Binding-site contacts:
Ligand atom O5' contacts residue PRO780 of chain 1.E at 3.6 Å.
Ligand atom O4' contacts residue ASP779 of chain 1.E at 3.1 Å (salt-bridge).
Ligand atom C8 contacts residue LYS777 of chain 1.E at 3.8 Å.
Ligand atom C5' contacts residue ILE783 of chain 1.E at 4.0 Å (hydrophobic).
Ligand atom N7 contacts residue GLU778 of chain 1.E at 3.7 Å.
Ligand atom O5' contacts residue ASP779 of chain 1.E at 4.0 Å.
Ligand atom C8 contacts residue GLU778 of chain 1.E at 3.3 Å.
Ligand atom C2 contacts residue ILE606 of chain 1.E at 3.5 Å (hydrophobic).
Ligand atom C4' contacts residue ASP779 of chain 1.E at 3.6 Å.
Ligand atom N1 contacts residue PHE764 of chain 1.E at 3.6 Å.
Ligand atom O2' contacts residue GLY643 of chain 1.E at 3.5 Å (h-bond).
Ligand atom N7 contacts residue LYS777 of chain 1.E at 3.2 Å (salt-bridge).
Ligand atom C1' contacts residue ILE783 of chain 1.E at 3.9 Å (hydrophobic).
Ligand atom O2' contacts residue PHE764 of chain 1.E at 3.5 Å.
Ligand atom N7 contacts residue ASP779 of chain 1.E at 3.6 Å.
Ligand atom O2' contacts residue ASN642 of chain 1.E at 3.5 Å.
Ligand atom C4' contacts residue ILE783 of chain 1.E at 2.9 Å (hydrophobic).
Ligand atom N7 contacts residue PHE764 of chain 1.E at 3.3 Å.
Ligand atom C8 contacts residue PHE764 of chain 1.E at 3.8 Å (hydrophobic).
Ligand atom C5 contacts residue PHE764 of chain 1.E at 3.4 Å (hydrophobic).
Ligand atom C5' contacts residue ASP779 of chain 1.E at 3.2 Å.
Ligand atom O3' contacts residue ILE783 of chain 1.E at 3.5 Å.
Ligand atom N1 contacts residue ALA602 of chain 1.E at 3.9 Å.
Ligand atom C2' contacts residue PHE764 of chain 1.E at 3.8 Å (hydrophobic).
Ligand atom N1 contacts residue ILE606 of chain 1.E at 4.0 Å.
Ligand atom C3' contacts residue ILE783 of chain 1.E at 3.8 Å (hydrophobic).
Ligand atom N6 contacts residue ASP605 of chain 1.E at 4.0 Å.
Ligand atom C2 contacts residue PHE764 of chain 1.E at 4.0 Å (hydrophobic).
Ligand atom N9 contacts residue PHE764 of chain 1.E at 3.9 Å.
Ligand atom O2' contacts residue CYS641 of chain 1.E at 3.5 Å (h-bond).
Ligand atom C5' contacts residue PRO780 of chain 1.E at 3.6 Å (hydrophobic).
Ligand atom O3' contacts residue CYS641 of chain 1.E at 3.3 Å (h-bond).
Ligand atom C4 contacts residue PHE764 of chain 1.E at 4.0 Å (hydrophobic).
Ligand atom C8 contacts residue ASP779 of chain 1.E at 3.1 Å.
Ligand atom N6 contacts residue PHE764 of chain 1.E at 3.4 Å.
Ligand atom O5' contacts residue GLU778 of chain 1.E at 3.6 Å (salt-bridge).
Ligand atom N1 contacts residue PHE782 of chain 1.E at 3.9 Å.
Ligand atom C6 contacts residue PHE764 of chain 1.E at 3.3 Å (hydrophobic).
Ligand atom O4' contacts residue ILE783 of chain 1.E at 2.9 Å.
Ligand atom C5' contacts residue GLU778 of chain 1.E at 3.7 Å.

A small-molecule ligand and the protein it binds are described below.
Small molecule (SMILES): Nc1ncnc2c1ncn2[C@@H]1O[C@H](CO[P](=O)(O)O[P](=O)(O)NP(=O)(O)O)[C@@H](O)[C@H]1O

Sequence of chain 1.E:
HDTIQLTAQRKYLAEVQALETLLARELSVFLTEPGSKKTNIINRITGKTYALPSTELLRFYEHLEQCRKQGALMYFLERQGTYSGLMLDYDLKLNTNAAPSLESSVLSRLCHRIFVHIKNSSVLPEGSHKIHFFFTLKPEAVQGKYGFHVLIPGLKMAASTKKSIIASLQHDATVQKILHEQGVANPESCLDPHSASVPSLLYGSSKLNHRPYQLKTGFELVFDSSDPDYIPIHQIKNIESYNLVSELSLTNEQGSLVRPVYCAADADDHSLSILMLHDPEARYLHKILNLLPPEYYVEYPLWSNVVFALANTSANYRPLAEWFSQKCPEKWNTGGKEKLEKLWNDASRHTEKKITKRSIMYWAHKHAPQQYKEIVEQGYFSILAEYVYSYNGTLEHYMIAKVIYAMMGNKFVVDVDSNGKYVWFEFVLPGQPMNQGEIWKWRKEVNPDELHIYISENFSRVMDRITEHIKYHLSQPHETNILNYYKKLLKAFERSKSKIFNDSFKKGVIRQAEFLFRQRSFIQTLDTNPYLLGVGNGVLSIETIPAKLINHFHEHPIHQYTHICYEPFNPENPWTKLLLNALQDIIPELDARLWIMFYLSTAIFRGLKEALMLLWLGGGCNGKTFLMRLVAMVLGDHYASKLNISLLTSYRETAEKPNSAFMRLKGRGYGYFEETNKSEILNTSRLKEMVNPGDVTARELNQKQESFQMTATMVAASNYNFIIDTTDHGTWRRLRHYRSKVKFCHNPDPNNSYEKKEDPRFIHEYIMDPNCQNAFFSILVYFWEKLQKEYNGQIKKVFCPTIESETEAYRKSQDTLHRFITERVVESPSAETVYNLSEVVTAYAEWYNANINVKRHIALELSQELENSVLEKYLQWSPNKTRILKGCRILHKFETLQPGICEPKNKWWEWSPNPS